Binding-site contacts:
Ligand atom N1 contacts residue PHE110 of chain 1.A at 3.7 Å.
Ligand atom C6 contacts residue ASN176 of chain 1.A at 3.0 Å.
Ligand atom C14 contacts residue GLY106 of chain 1.A at 3.6 Å.
Ligand atom C4 contacts residue THR149 of chain 1.A at 3.6 Å.
Ligand atom C9 contacts residue LEU183 of chain 1.A at 3.9 Å (hydrophobic).
Ligand atom C13 contacts residue ILE107 of chain 1.A at 3.6 Å (hydrophobic).
Ligand atom C3 contacts residue PHE110 of chain 1.A at 4.0 Å (hydrophobic).
Ligand atom N1 contacts residue TRP207 of chain 1.A at 3.9 Å.
Ligand atom C11 contacts residue TRP138 of chain 1.A at 4.0 Å (hydrophobic).
Ligand atom C14 contacts residue ILE107 of chain 1.A at 3.8 Å (hydrophobic).
Ligand atom C11 contacts residue ASN176 of chain 1.A at 3.8 Å.
Ligand atom C4 contacts residue PHE110 of chain 1.A at 3.9 Å (hydrophobic).
Ligand atom C10 contacts residue PHE184 of chain 1.A at 3.9 Å (hydrophobic).
Ligand atom C12 contacts residue ASN176 of chain 1.A at 3.7 Å.
Ligand atom C11 contacts residue MET142 of chain 1.A at 3.5 Å (hydrophobic).
Ligand atom C13 contacts residue GLY106 of chain 1.A at 4.1 Å.
Ligand atom C1 contacts residue LEU87 of chain 1.A at 3.9 Å (hydrophobic).
Ligand atom C7 contacts residue ASN176 of chain 1.A at 3.8 Å.
Ligand atom N2 contacts residue ASN176 of chain 1.A at 3.0 Å (h-bond).
Ligand atom O1 contacts residue ILE107 of chain 1.A at 3.9 Å.
Ligand atom C1 contacts residue TRP103 of chain 1.A at 4.1 Å (hydrophobic).
Ligand atom C11 contacts residue GLU180 of chain 1.A at 3.7 Å.
Ligand atom C10 contacts residue TRP138 of chain 1.A at 4.0 Å (hydrophobic).
Ligand atom C5 contacts residue ASN176 of chain 1.A at 4.1 Å.
Ligand atom O1 contacts residue ASN179 of chain 1.A at 2.9 Å (h-bond).
Ligand atom C13 contacts residue TRP207 of chain 1.A at 3.6 Å (hydrophobic).
Ligand atom N2 contacts residue ASN179 of chain 1.A at 4.0 Å.
Ligand atom C5 contacts residue PHE110 of chain 1.A at 3.5 Å (hydrophobic).
Ligand atom C2 contacts residue THR149 of chain 1.A at 3.7 Å.
Ligand atom C4 contacts residue TRP207 of chain 1.A at 4.1 Å (hydrophobic).
Ligand atom O1 contacts residue PHE110 of chain 1.A at 3.6 Å.
Ligand atom C3 contacts residue THR149 of chain 1.A at 3.5 Å.
Ligand atom C4 contacts residue ASN176 of chain 1.A at 3.4 Å.
Ligand atom C9 contacts residue PHE110 of chain 1.A at 4.0 Å (hydrophobic).
Ligand atom C6 contacts residue PHE110 of chain 1.A at 4.0 Å (hydrophobic).
Ligand atom C12 contacts residue MET142 of chain 1.A at 3.6 Å (hydrophobic).
Ligand atom C5 contacts residue ASN179 of chain 1.A at 3.6 Å.
Ligand atom C1 contacts residue TYR148 of chain 1.A at 3.5 Å (hydrophobic).
Ligand atom C8 contacts residue PHE110 of chain 1.A at 3.5 Å (hydrophobic).
Ligand atom C10 contacts residue GLU180 of chain 1.A at 3.6 Å.

Sequence of chain 1.A:
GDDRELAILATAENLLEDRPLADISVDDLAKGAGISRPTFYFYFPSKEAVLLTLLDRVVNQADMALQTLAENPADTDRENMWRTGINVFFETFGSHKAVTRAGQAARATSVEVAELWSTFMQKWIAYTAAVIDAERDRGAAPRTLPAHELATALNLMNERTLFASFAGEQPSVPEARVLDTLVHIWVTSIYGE

This small molecule binds to this protein.
Small molecule (SMILES): CC1CCN(C(=O)NCc2ccccc2)CC1